Sequence of chain 1.F:
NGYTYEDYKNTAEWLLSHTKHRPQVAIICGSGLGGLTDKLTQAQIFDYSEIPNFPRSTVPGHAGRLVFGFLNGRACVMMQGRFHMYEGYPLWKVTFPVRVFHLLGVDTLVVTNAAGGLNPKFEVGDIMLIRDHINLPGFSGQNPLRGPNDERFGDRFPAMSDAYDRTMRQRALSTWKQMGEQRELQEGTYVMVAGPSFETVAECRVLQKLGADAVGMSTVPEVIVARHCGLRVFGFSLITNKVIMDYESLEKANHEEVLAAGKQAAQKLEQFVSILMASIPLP

Sequence of chain 1.B:
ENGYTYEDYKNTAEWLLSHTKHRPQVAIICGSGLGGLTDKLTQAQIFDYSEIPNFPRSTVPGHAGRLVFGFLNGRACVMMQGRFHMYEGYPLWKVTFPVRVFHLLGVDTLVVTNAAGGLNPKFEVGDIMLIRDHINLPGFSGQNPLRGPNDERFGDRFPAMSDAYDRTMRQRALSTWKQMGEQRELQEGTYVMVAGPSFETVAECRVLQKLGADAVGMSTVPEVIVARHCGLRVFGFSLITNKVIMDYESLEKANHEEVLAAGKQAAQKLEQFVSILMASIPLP

This protein binds this small molecule.
Small molecule (SMILES): O=c1[nH]cnc2c(CN[C@H](CO)[C@H](O)CO)c[nH]c12

Binding-site contacts:
Ligand atom C3 contacts residue SO41 of chain 1.Z at 3.1 Å.
Ligand atom O4 contacts residue PHE200 of chain 1.F at 3.8 Å.
Ligand atom O3 contacts residue PHE159 of chain 1.B at 3.3 Å.
Ligand atom N3 contacts residue GLU201 of chain 1.F at 2.8 Å (salt-bridge).
Ligand atom O3 contacts residue SER33 of chain 1.F at 3.8 Å.
Ligand atom O1 contacts residue GLY118 of chain 1.F at 3.6 Å.
Ligand atom C7 contacts residue MET219 of chain 1.F at 3.6 Å (hydrophobic).
Ligand atom C2 contacts residue GLY118 of chain 1.F at 3.5 Å.
Ligand atom C7 contacts residue GLU201 of chain 1.F at 3.4 Å.
Ligand atom O2 contacts residue MET219 of chain 1.F at 3.0 Å (h-bond).
Ligand atom C11 contacts residue PHE200 of chain 1.F at 3.6 Å (hydrophobic).
Ligand atom N1 contacts residue GLY118 of chain 1.F at 3.3 Å (h-bond).
Ligand atom C10 contacts residue ALA116 of chain 1.F at 3.1 Å (hydrophobic).
Ligand atom O1 contacts residue PHE200 of chain 1.F at 3.7 Å.
Ligand atom N4 contacts residue GLY218 of chain 1.F at 3.5 Å.
Ligand atom O2 contacts residue SO41 of chain 1.Z at 2.7 Å (h-bond).
Ligand atom C5 contacts residue PHE200 of chain 1.F at 3.5 Å (hydrophobic).
Ligand atom N3 contacts residue PHE200 of chain 1.F at 3.4 Å.
Ligand atom C8 contacts residue SO41 of chain 1.Z at 3.5 Å.
Ligand atom C11 contacts residue HIS257 of chain 1.F at 3.2 Å.
Ligand atom O1 contacts residue VAL245 of chain 1.F at 3.7 Å.
Ligand atom O4 contacts residue HIS257 of chain 1.F at 2.9 Å (h-bond).
Ligand atom N1 contacts residue ASN243 of chain 1.F at 3.0 Å (h-bond).
Ligand atom O1 contacts residue ASN243 of chain 1.F at 2.9 Å (h-bond).
Ligand atom C2 contacts residue PHE200 of chain 1.F at 3.8 Å (hydrophobic).
Ligand atom C9 contacts residue ALA117 of chain 1.F at 3.7 Å (hydrophobic).
Ligand atom C6 contacts residue PHE159 of chain 1.B at 3.4 Å (hydrophobic).
Ligand atom C9 contacts residue THR242 of chain 1.F at 3.7 Å.
Ligand atom C9 contacts residue VAL260 of chain 1.F at 3.7 Å (hydrophobic).
Ligand atom C4 contacts residue ALA116 of chain 1.F at 3.7 Å (hydrophobic).
Ligand atom O3 contacts residue HIS257 of chain 1.F at 3.1 Å.
Ligand atom C5 contacts residue GLU201 of chain 1.F at 3.8 Å.
Ligand atom C11 contacts residue PHE159 of chain 1.B at 3.7 Å (hydrophobic).
Ligand atom N2 contacts residue SO41 of chain 1.Z at 3.0 Å (h-bond).
Ligand atom N1 contacts residue ALA117 of chain 1.F at 3.6 Å.
Ligand atom N1 contacts residue THR242 of chain 1.F at 3.8 Å.
Ligand atom O3 contacts residue SO41 of chain 1.Z at 3.7 Å.
Ligand atom C3 contacts residue MET219 of chain 1.F at 3.7 Å (hydrophobic).
Ligand atom O3 contacts residue TYR88 of chain 1.F at 3.3 Å (h-bond).
Ligand atom C10 contacts residue SO41 of chain 1.Z at 3.2 Å.